Sequence of chain 1.B:
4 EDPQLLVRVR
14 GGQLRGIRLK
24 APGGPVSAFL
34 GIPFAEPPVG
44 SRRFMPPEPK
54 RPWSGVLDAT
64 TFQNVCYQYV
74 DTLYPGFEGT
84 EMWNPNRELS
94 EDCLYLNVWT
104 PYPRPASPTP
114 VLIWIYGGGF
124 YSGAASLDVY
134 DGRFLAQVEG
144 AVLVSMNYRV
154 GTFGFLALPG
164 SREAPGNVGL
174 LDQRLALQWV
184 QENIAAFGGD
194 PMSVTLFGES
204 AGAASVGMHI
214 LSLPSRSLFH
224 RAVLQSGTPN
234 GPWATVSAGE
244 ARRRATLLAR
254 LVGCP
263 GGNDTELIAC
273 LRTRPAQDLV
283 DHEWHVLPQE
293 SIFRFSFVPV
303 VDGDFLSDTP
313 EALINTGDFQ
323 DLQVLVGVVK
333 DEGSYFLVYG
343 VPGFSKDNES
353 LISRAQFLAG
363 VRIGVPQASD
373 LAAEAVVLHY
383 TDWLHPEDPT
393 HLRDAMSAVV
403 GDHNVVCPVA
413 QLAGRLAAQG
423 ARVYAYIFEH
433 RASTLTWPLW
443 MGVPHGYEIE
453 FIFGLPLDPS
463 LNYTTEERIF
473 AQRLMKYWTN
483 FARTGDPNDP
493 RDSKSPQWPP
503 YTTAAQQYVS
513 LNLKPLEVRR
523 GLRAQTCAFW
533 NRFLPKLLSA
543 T

Binding-site contacts:
Ligand atom C3 contacts residue SER203 of chain 1.B at 3.0 Å.
Ligand atom C9 contacts residue GLY120 of chain 1.B at 4.2 Å.
Ligand atom C3 contacts residue GLY121 of chain 1.B at 3.7 Å.
Ligand atom C6 contacts residue HIS447 of chain 1.B at 4.5 Å.
Ligand atom C5 contacts residue GLY121 of chain 1.B at 4.0 Å.
Ligand atom C4 contacts residue GLY122 of chain 1.B at 3.9 Å.
Ligand atom O7 contacts residue GLY121 of chain 1.B at 2.8 Å (h-bond).
Ligand atom C10 contacts residue HIS447 of chain 1.B at 4.2 Å.
Ligand atom O7 contacts residue SER203 of chain 1.B at 2.2 Å (h-bond).
Ligand atom C8 contacts residue TRP86 of chain 1.B at 3.5 Å (hydrophobic).
Ligand atom C4 contacts residue HIS447 of chain 1.B at 3.5 Å.
Ligand atom C9 contacts residue TYR133 of chain 1.B at 4.4 Å (hydrophobic).
Ligand atom C6 contacts residue PHE295 of chain 1.B at 3.9 Å (hydrophobic).
Ligand atom C2 contacts residue GLY121 of chain 1.B at 4.2 Å.
Ligand atom C3 contacts residue GLY120 of chain 1.B at 4.5 Å.
Ligand atom C5 contacts residue SER203 of chain 1.B at 1.4 Å.
Ligand atom C9 contacts residue GLY121 of chain 1.B at 4.0 Å.
Ligand atom C9 contacts residue TRP86 of chain 1.B at 3.7 Å (hydrophobic).
Ligand atom C3 contacts residue HIS447 of chain 1.B at 3.6 Å.
Ligand atom C4 contacts residue PHE338 of chain 1.B at 4.2 Å (hydrophobic).
Ligand atom C2 contacts residue HIS447 of chain 1.B at 4.3 Å.
Ligand atom C4 contacts residue SER203 of chain 1.B at 2.5 Å.
Ligand atom C5 contacts residue GLY122 of chain 1.B at 3.6 Å.
Ligand atom C10 contacts residue GLU202 of chain 1.B at 3.5 Å.
Ligand atom C10 contacts residue GLY448 of chain 1.B at 4.0 Å.
Ligand atom C6 contacts residue GLY122 of chain 1.B at 3.6 Å.
Ligand atom C5 contacts residue HIS447 of chain 1.B at 3.7 Å.
Ligand atom C10 contacts residue TRP86 of chain 1.B at 4.1 Å (hydrophobic).
Ligand atom O7 contacts residue GLY120 of chain 1.B at 3.8 Å.
Ligand atom C6 contacts residue TRP236 of chain 1.B at 4.0 Å (hydrophobic).
Ligand atom C4 contacts residue GLY121 of chain 1.B at 4.1 Å.
Ligand atom O7 contacts residue GLY122 of chain 1.B at 2.8 Å (h-bond).
Ligand atom O7 contacts residue ALA204 of chain 1.B at 2.8 Å (h-bond).
Ligand atom N1 contacts residue TRP86 of chain 1.B at 4.3 Å.
Ligand atom C6 contacts residue ALA204 of chain 1.B at 4.0 Å (hydrophobic).
Ligand atom C6 contacts residue SER203 of chain 1.B at 2.5 Å.
Ligand atom C6 contacts residue PHE297 of chain 1.B at 3.6 Å (hydrophobic).
Ligand atom C8 contacts residue TYR337 of chain 1.B at 3.8 Å (hydrophobic).
Ligand atom C3 contacts residue GLU202 of chain 1.B at 4.0 Å.
Ligand atom C5 contacts residue ALA204 of chain 1.B at 3.5 Å (hydrophobic).

This small molecule binds to this protein.
Small molecule (SMILES): CC(O)(O)CCC[N+](C)(C)C